The small molecule below binds the protein below.
Small molecule (SMILES): CC(=O)N[C@@H]1[C@@H](O)[C@H](O)[C@@H](CO)O[C@H]1O

Sequence of chain 1.J:
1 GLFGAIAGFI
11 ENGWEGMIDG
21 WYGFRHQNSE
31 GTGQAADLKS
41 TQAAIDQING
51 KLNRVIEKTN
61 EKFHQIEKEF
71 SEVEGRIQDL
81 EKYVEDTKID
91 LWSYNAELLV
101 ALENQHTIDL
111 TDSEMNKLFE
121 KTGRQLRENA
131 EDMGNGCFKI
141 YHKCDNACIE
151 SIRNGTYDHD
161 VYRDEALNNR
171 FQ

Binding-site contacts:
Ligand atom C1 contacts residue ASN154 of chain 1.J at 1.4 Å.
Ligand atom O5 contacts residue ASN154 of chain 1.J at 2.4 Å (h-bond).
Ligand atom O6 contacts residue GLU150 of chain 1.J at 3.6 Å.
Ligand atom C6 contacts residue GLU150 of chain 1.J at 4.3 Å.
Ligand atom C8 contacts residue THR156 of chain 1.J at 4.3 Å.
Ligand atom C7 contacts residue ASN154 of chain 1.J at 3.2 Å.
Ligand atom C1 contacts residue GLU150 of chain 1.J at 4.2 Å.
Ligand atom C4 contacts residue ASN154 of chain 1.J at 4.2 Å.
Ligand atom C3 contacts residue ASN154 of chain 1.J at 3.8 Å.
Ligand atom O7 contacts residue ASN154 of chain 1.J at 3.4 Å (h-bond).
Ligand atom O5 contacts residue SER151 of chain 1.J at 3.9 Å.
Ligand atom C6 contacts residue ALA147 of chain 1.J at 3.4 Å (hydrophobic).
Ligand atom C8 contacts residue ASN154 of chain 1.J at 4.3 Å.
Ligand atom O6 contacts residue ALA147 of chain 1.J at 3.7 Å.
Ligand atom C1 contacts residue THR156 of chain 1.J at 3.6 Å.
Ligand atom O5 contacts residue GLU150 of chain 1.J at 3.6 Å.
Ligand atom O5 contacts residue THR156 of chain 1.J at 4.2 Å.
Ligand atom C2 contacts residue ASN154 of chain 1.J at 2.4 Å.
Ligand atom C6 contacts residue SER151 of chain 1.J at 4.3 Å.
Ligand atom N2 contacts residue ASN154 of chain 1.J at 2.9 Å (h-bond).
Ligand atom C5 contacts residue ALA147 of chain 1.J at 4.5 Å (hydrophobic).
Ligand atom C5 contacts residue ASN154 of chain 1.J at 3.7 Å.
Ligand atom N2 contacts residue THR156 of chain 1.J at 4.2 Å.
Ligand atom C1 contacts residue SER151 of chain 1.J at 4.3 Å.